Sequence of chain 1.C:
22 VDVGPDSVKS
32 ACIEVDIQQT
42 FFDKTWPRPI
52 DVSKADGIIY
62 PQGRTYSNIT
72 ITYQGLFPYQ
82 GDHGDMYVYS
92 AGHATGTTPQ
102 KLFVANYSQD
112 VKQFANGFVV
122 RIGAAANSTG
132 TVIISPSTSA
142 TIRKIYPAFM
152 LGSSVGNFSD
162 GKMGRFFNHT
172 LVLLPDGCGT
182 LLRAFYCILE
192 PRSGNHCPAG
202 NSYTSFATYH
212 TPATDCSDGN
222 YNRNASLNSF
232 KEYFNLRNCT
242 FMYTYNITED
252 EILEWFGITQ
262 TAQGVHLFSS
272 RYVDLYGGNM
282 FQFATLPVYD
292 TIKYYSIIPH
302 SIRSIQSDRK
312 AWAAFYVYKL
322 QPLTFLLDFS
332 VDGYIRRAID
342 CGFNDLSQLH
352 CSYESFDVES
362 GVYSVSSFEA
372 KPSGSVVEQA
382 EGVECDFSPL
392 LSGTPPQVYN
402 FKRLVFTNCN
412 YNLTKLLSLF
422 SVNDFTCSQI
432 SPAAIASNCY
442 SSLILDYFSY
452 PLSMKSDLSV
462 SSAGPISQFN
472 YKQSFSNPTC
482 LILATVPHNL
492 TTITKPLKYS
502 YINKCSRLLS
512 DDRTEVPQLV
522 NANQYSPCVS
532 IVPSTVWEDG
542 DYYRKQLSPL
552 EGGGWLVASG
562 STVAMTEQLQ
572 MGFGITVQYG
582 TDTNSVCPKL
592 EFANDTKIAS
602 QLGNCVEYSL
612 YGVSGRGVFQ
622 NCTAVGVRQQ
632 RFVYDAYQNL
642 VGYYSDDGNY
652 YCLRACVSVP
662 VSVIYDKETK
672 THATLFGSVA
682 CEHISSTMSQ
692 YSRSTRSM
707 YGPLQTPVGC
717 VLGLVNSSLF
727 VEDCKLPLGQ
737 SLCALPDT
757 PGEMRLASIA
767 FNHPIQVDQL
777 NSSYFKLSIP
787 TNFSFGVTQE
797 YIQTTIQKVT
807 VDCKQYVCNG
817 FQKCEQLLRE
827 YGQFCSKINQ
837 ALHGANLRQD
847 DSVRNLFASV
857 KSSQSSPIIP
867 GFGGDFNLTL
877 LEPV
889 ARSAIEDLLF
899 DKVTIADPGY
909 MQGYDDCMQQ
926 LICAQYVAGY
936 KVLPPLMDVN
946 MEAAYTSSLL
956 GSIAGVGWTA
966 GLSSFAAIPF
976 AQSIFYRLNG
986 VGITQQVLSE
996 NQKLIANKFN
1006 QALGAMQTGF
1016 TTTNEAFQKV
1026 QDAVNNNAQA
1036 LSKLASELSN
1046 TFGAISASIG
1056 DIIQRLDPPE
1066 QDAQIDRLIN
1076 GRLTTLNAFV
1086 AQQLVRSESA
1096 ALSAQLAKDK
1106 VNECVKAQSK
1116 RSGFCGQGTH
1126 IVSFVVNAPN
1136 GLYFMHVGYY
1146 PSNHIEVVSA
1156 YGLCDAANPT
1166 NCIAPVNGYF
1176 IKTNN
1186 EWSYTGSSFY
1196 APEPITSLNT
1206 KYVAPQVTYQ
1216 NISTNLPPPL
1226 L

Binding-site contacts:
Ligand atom C4 contacts residue VAL24 of chain 1.C at 3.8 Å (hydrophobic).
Ligand atom C3 contacts residue VAL24 of chain 1.C at 4.5 Å (hydrophobic).
Ligand atom C3 contacts residue ASN225 of chain 1.C at 3.9 Å.
Ligand atom C8 contacts residue PRO26 of chain 1.C at 4.5 Å (hydrophobic).
Ligand atom O2 contacts residue VAL24 of chain 1.C at 4.4 Å.
Ligand atom C3 contacts residue ASP23 of chain 1.C at 3.4 Å.
Ligand atom C1 contacts residue VAL24 of chain 1.C at 3.7 Å (hydrophobic).
Ligand atom O3 contacts residue MET243 of chain 1.C at 3.8 Å.
Ligand atom C6 contacts residue PRO26 of chain 1.C at 4.2 Å (hydrophobic).
Ligand atom C2 contacts residue VAL24 of chain 1.C at 4.4 Å (hydrophobic).
Ligand atom O7 contacts residue PRO26 of chain 1.C at 3.4 Å.
Ligand atom C6 contacts residue VAL24 of chain 1.C at 4.1 Å (hydrophobic).
Ligand atom C6 contacts residue GLY25 of chain 1.C at 3.7 Å.
Ligand atom C7 contacts residue ASN225 of chain 1.C at 3.9 Å.
Ligand atom C1 contacts residue ARG184 of chain 1.C at 4.3 Å.
Ligand atom C8 contacts residue ASN225 of chain 1.C at 4.2 Å.
Ligand atom O4 contacts residue VAL22 of chain 1.C at 4.5 Å.
Ligand atom O2 contacts residue MET243 of chain 1.C at 4.1 Å.
Ligand atom C3 contacts residue VAL24 of chain 1.C at 4.4 Å (hydrophobic).
Ligand atom C1 contacts residue ASN225 of chain 1.C at 1.4 Å.
Ligand atom C4 contacts residue ASP23 of chain 1.C at 3.3 Å.
Ligand atom O4 contacts residue ASP23 of chain 1.C at 2.3 Å (salt-bridge).
Ligand atom O6 contacts residue PRO26 of chain 1.C at 3.9 Å.
Ligand atom O5 contacts residue VAL24 of chain 1.C at 4.2 Å.
Ligand atom O3 contacts residue VAL24 of chain 1.C at 4.2 Å.
Ligand atom O6 contacts residue GLY25 of chain 1.C at 3.7 Å.
Ligand atom O5 contacts residue ARG184 of chain 1.C at 3.7 Å.
Ligand atom C2 contacts residue MET243 of chain 1.C at 4.5 Å (hydrophobic).
Ligand atom C4 contacts residue ASN225 of chain 1.C at 4.2 Å.
Ligand atom O3 contacts residue ASP23 of chain 1.C at 3.0 Å (salt-bridge).
Ligand atom C5 contacts residue ASN225 of chain 1.C at 3.5 Å.
Ligand atom O5 contacts residue ASN225 of chain 1.C at 2.3 Å (h-bond).
Ligand atom O3 contacts residue PHE242 of chain 1.C at 4.5 Å.
Ligand atom O3 contacts residue PRO26 of chain 1.C at 4.3 Å.
Ligand atom C2 contacts residue ASN225 of chain 1.C at 2.7 Å.
Ligand atom C5 contacts residue VAL24 of chain 1.C at 3.8 Å (hydrophobic).
Ligand atom O6 contacts residue ARG184 of chain 1.C at 3.9 Å.
Ligand atom C8 contacts residue ASN229 of chain 1.C at 3.1 Å.
Ligand atom N2 contacts residue ASN225 of chain 1.C at 2.9 Å (h-bond).

A protein and the small-molecule ligand that binds it are described below.
Small molecule (SMILES): CC(=O)N[C@H]1[C@H](O[C@H]2[C@H](O)[C@@H](NC(C)=O)CO[C@@H]2CO)O[C@H](CO)[C@@H](O[C@@H]2O[C@H](CO[C@H]3O[C@H](CO)[C@@H](O)[C@H](O)[C@@H]3O)[C@@H](O)[C@H](O)[C@@H]2O)[C@@H]1O